Sequence of chain 1.A:
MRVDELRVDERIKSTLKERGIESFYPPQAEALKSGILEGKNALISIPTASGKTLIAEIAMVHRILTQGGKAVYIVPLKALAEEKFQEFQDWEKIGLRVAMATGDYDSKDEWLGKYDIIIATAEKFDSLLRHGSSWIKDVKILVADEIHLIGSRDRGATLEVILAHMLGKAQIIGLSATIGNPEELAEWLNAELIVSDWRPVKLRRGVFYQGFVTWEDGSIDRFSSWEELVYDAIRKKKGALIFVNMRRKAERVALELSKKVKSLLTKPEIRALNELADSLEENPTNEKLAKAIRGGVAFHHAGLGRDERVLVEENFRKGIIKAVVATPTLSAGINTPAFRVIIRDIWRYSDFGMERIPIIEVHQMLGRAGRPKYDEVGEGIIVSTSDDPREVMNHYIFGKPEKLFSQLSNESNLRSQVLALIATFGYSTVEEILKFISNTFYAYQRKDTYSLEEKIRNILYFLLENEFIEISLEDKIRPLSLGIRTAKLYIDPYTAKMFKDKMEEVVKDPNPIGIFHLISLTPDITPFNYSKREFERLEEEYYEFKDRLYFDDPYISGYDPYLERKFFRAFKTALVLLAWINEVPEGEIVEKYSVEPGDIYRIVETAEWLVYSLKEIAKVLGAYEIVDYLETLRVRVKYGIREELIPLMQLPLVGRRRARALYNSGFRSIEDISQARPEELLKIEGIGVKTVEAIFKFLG

The small molecule below binds the protein below.
Small molecule (SMILES): Nc1ncnc2c1ncn2[C@@H]1O[C@H](CO[P](=O)(O)O[P](=O)(O)CP(=O)(O)O)[C@@H](O)[C@H]1O

Binding-site contacts:
Ligand atom O2B contacts residue THR48 of chain 1.A at 2.6 Å (h-bond).
Ligand atom PG contacts residue THR53 of chain 1.A at 3.4 Å.
Ligand atom N7 contacts residue LEU54 of chain 1.A at 3.3 Å.
Ligand atom C8 contacts residue GLN28 of chain 1.A at 3.8 Å.
Ligand atom C2 contacts residue ILE21 of chain 1.A at 3.8 Å (hydrophobic).
Ligand atom O3A contacts residue THR53 of chain 1.A at 3.3 Å (h-bond).
Ligand atom O2A contacts residue THR53 of chain 1.A at 3.5 Å (h-bond).
Ligand atom PB contacts residue THR53 of chain 1.A at 3.9 Å.
Ligand atom C3B contacts residue LYS52 of chain 1.A at 3.4 Å.
Ligand atom O1B contacts residue THR48 of chain 1.A at 2.8 Å (h-bond).
Ligand atom O1G contacts residue ASP145 of chain 1.A at 2.7 Å (salt-bridge).
Ligand atom N3 contacts residue TYR25 of chain 1.A at 3.9 Å.
Ligand atom C8 contacts residue GLY51 of chain 1.A at 3.7 Å.
Ligand atom N7 contacts residue GLN28 of chain 1.A at 2.8 Å (h-bond).
Ligand atom N6 contacts residue ILE21 of chain 1.A at 3.3 Å.
Ligand atom N6 contacts residue SER23 of chain 1.A at 3.2 Å (h-bond).
Ligand atom PA contacts residue THR53 of chain 1.A at 4.0 Å.
Ligand atom O1G contacts residue THR53 of chain 1.A at 3.4 Å (h-bond).
Ligand atom O2G contacts residue THR53 of chain 1.A at 3.1 Å (h-bond).
Ligand atom N1 contacts residue ILE21 of chain 1.A at 3.5 Å.
Ligand atom C5 contacts residue GLN28 of chain 1.A at 3.8 Å.
Ligand atom PB contacts residue LYS52 of chain 1.A at 3.7 Å.
Ligand atom C5 contacts residue TYR25 of chain 1.A at 3.9 Å (hydrophobic).
Ligand atom C5 contacts residue LEU54 of chain 1.A at 3.8 Å (hydrophobic).
Ligand atom C6 contacts residue ILE21 of chain 1.A at 3.6 Å (hydrophobic).
Ligand atom PB contacts residue THR48 of chain 1.A at 3.2 Å.
Ligand atom C6 contacts residue GLN28 of chain 1.A at 3.9 Å.
Ligand atom N6 contacts residue PHE24 of chain 1.A at 3.9 Å.
Ligand atom C3B contacts residue THR53 of chain 1.A at 3.5 Å.
Ligand atom C6 contacts residue LEU54 of chain 1.A at 4.0 Å (hydrophobic).
Ligand atom O2A contacts residue GLU87 of chain 1.A at 3.6 Å (salt-bridge).
Ligand atom O3G contacts residue GLU146 of chain 1.A at 3.9 Å.
Ligand atom O1B contacts residue GLY51 of chain 1.A at 3.0 Å.
Ligand atom O1B contacts residue LYS52 of chain 1.A at 2.7 Å (salt-bridge).
Ligand atom N1 contacts residue SER23 of chain 1.A at 3.8 Å.
Ligand atom O2G contacts residue LYS84 of chain 1.A at 3.9 Å.
Ligand atom N6 contacts residue GLN28 of chain 1.A at 3.0 Å (h-bond).
Ligand atom O3G contacts residue THR48 of chain 1.A at 3.6 Å.
Ligand atom N6 contacts residue LEU54 of chain 1.A at 3.6 Å.
Ligand atom O1G contacts residue TYR73 of chain 1.A at 3.8 Å.